The small molecule below binds the protein below.
Small molecule (SMILES): C=C(NCc1c(COP(=O)(O)O)cnc(C)c1O)C(=O)O

Sequence of chain 1.H:
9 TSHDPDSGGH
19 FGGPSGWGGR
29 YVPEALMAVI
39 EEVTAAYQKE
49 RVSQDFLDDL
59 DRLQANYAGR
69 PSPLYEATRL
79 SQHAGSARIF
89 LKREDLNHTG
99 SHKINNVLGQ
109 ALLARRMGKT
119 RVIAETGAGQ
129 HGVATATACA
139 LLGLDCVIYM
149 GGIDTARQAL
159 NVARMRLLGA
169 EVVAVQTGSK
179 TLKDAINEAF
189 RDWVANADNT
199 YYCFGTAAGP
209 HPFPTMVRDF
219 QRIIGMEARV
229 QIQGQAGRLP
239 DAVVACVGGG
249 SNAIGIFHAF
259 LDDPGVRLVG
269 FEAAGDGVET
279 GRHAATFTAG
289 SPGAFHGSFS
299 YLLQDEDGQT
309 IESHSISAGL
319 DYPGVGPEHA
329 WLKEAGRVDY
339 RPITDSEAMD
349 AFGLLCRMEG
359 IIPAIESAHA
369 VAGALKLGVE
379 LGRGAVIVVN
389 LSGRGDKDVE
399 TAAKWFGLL

Binding-site contacts:
Ligand atom OP2 contacts residue SER249 of chain 1.H at 3.3 Å (h-bond).
Ligand atom OP4 contacts residue LYS101 of chain 1.H at 3.3 Å (salt-bridge).
Ligand atom C6 contacts residue SER390 of chain 1.H at 3.4 Å.
Ligand atom OXT contacts residue HIS129 of chain 1.H at 2.7 Å (h-bond).
Ligand atom OP1 contacts residue GLY248 of chain 1.H at 2.8 Å (h-bond).
Ligand atom OP1 contacts residue GLY246 of chain 1.H at 2.8 Å (h-bond).
Ligand atom C5A contacts residue GLY317 of chain 1.H at 3.6 Å.
Ligand atom C5A contacts residue LEU318 of chain 1.H at 3.7 Å (hydrophobic).
Ligand atom N contacts residue LYS101 of chain 1.H at 3.2 Å.
Ligand atom OP2 contacts residue HIS100 of chain 1.H at 3.0 Å (h-bond).
Ligand atom C4A contacts residue LYS101 of chain 1.H at 3.5 Å.
Ligand atom C4A contacts residue GLY317 of chain 1.H at 3.5 Å.
Ligand atom C contacts residue GLY125 of chain 1.H at 3.6 Å.
Ligand atom C6 contacts residue GLU364 of chain 1.H at 3.5 Å.
Ligand atom O3A contacts residue ALA126 of chain 1.H at 3.7 Å.
Ligand atom P contacts residue GLY248 of chain 1.H at 3.7 Å.
Ligand atom OXT contacts residue GLY127 of chain 1.H at 3.6 Å.
Ligand atom N1 contacts residue SER390 of chain 1.H at 2.7 Å (h-bond).
Ligand atom OP3 contacts residue GLY248 of chain 1.H at 3.5 Å (h-bond).
Ligand atom C2 contacts residue SER390 of chain 1.H at 3.6 Å.
Ligand atom C contacts residue HIS129 of chain 1.H at 3.5 Å.
Ligand atom C contacts residue THR124 of chain 1.H at 3.3 Å.
Ligand atom O contacts residue THR124 of chain 1.H at 2.6 Å (h-bond).
Ligand atom OP1 contacts residue SER249 of chain 1.H at 3.6 Å.
Ligand atom OP3 contacts residue THR204 of chain 1.H at 2.6 Å (h-bond).
Ligand atom O contacts residue GLY125 of chain 1.H at 2.9 Å (h-bond).
Ligand atom OXT contacts residue THR124 of chain 1.H at 3.4 Å (h-bond).
Ligand atom OXT contacts residue GLN128 of chain 1.H at 2.9 Å (h-bond).
Ligand atom C6 contacts residue CYS244 of chain 1.H at 3.6 Å (hydrophobic).
Ligand atom OP3 contacts residue SER249 of chain 1.H at 2.6 Å (h-bond).
Ligand atom C contacts residue ALA126 of chain 1.H at 3.6 Å (hydrophobic).
Ligand atom P contacts residue SER249 of chain 1.H at 3.5 Å.
Ligand atom OP2 contacts residue ASN250 of chain 1.H at 2.8 Å (h-bond).
Ligand atom N1 contacts residue HIS100 of chain 1.H at 3.7 Å.
Ligand atom O3A contacts residue GLN128 of chain 1.H at 3.4 Å.
Ligand atom O contacts residue HIS129 of chain 1.H at 3.3 Å.
Ligand atom OP1 contacts residue GLY247 of chain 1.H at 3.3 Å (h-bond).
Ligand atom N1 contacts residue GLU364 of chain 1.H at 3.4 Å.
Ligand atom C2A contacts residue GLY391 of chain 1.H at 3.6 Å.
Ligand atom OP3 contacts residue LYS101 of chain 1.H at 3.2 Å (salt-bridge).